Binding-site contacts:
Ligand atom C3 contacts residue ASN191 of chain 1.B at 3.8 Å.
Ligand atom O6 contacts residue GLU194 of chain 1.B at 3.7 Å.
Ligand atom C2 contacts residue ILE156 of chain 1.B at 4.4 Å (hydrophobic).
Ligand atom C2 contacts residue ASN191 of chain 1.B at 2.5 Å.
Ligand atom O6 contacts residue ASN191 of chain 1.B at 4.4 Å.
Ligand atom O5 contacts residue ASN191 of chain 1.B at 2.3 Å (h-bond).
Ligand atom O6 contacts residue THR193 of chain 1.B at 3.8 Å.
Ligand atom C7 contacts residue ASN191 of chain 1.B at 3.4 Å.
Ligand atom N2 contacts residue ILE156 of chain 1.B at 3.6 Å.
Ligand atom C7 contacts residue ILE156 of chain 1.B at 3.7 Å (hydrophobic).
Ligand atom O5 contacts residue THR193 of chain 1.B at 4.1 Å.
Ligand atom O7 contacts residue GLN189 of chain 1.B at 4.1 Å.
Ligand atom C1 contacts residue ASN191 of chain 1.B at 1.4 Å.
Ligand atom C5 contacts residue ASN191 of chain 1.B at 3.5 Å.
Ligand atom C8 contacts residue ILE156 of chain 1.B at 3.8 Å (hydrophobic).
Ligand atom C1 contacts residue THR193 of chain 1.B at 3.7 Å.
Ligand atom N2 contacts residue ASN191 of chain 1.B at 3.0 Å (h-bond).
Ligand atom C5 contacts residue THR193 of chain 1.B at 4.0 Å.
Ligand atom O7 contacts residue ASN191 of chain 1.B at 3.3 Å (h-bond).
Ligand atom C8 contacts residue THR150 of chain 1.B at 4.2 Å.
Ligand atom C1 contacts residue ILE156 of chain 1.B at 4.1 Å (hydrophobic).
Ligand atom O7 contacts residue ILE156 of chain 1.B at 4.3 Å.
Ligand atom C4 contacts residue ASN191 of chain 1.B at 4.3 Å.

A small-molecule ligand and the protein it binds are described below.
Small molecule (SMILES): CC(=O)N[C@@H]1[C@@H](O)[C@H](O)[C@@H](CO)O[C@H]1O

Sequence of chain 1.B:
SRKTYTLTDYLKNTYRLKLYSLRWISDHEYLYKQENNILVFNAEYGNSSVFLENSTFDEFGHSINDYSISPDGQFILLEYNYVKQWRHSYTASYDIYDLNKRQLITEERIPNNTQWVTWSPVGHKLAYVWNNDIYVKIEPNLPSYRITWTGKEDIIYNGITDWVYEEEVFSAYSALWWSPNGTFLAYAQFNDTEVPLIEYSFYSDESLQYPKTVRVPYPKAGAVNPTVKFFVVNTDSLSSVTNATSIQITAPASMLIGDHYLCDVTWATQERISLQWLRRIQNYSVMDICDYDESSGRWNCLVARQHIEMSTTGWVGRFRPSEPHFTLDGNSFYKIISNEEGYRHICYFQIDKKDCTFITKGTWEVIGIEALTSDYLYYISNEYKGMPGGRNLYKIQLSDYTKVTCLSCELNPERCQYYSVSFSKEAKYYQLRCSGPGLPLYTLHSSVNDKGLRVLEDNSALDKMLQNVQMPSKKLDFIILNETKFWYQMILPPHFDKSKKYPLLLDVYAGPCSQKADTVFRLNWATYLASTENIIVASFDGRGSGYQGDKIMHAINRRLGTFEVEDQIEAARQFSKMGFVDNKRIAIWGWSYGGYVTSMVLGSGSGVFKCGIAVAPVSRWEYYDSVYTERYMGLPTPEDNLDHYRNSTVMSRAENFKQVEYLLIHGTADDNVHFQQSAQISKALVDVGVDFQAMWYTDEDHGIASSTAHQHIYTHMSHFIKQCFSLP